Sequence of chain 16.X:
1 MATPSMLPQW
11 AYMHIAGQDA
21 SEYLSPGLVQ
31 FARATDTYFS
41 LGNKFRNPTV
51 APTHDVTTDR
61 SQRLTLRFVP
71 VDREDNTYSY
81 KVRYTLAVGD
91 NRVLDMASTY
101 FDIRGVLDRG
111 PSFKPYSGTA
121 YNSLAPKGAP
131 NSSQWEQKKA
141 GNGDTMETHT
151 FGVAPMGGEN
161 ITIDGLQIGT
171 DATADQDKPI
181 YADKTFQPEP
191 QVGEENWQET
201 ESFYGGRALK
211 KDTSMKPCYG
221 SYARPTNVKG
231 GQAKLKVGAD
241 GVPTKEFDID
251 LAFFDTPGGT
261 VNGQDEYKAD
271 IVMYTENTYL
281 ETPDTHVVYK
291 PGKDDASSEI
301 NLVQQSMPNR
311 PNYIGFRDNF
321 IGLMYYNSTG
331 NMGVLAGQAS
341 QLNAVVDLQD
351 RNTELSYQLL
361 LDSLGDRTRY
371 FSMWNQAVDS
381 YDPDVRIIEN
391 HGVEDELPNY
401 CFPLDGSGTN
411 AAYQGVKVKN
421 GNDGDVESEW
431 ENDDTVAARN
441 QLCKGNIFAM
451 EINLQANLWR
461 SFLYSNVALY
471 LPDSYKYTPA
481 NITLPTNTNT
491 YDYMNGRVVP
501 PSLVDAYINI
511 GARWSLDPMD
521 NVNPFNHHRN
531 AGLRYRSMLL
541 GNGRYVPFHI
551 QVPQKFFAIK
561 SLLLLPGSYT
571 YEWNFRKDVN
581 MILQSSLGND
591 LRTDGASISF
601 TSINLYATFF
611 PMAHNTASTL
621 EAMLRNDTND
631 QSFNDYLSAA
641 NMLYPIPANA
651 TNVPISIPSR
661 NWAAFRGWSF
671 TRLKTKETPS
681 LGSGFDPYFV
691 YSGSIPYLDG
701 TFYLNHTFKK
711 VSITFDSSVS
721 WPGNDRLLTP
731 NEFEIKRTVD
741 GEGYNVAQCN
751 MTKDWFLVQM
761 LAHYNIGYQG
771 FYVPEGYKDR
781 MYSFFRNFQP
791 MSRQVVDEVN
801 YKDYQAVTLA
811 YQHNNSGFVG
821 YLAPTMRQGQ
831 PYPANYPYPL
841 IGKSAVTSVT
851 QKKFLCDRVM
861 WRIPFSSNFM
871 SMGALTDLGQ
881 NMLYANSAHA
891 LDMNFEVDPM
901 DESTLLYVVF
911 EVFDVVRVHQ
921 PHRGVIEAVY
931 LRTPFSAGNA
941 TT

The small molecule below binds the protein below.
Small molecule (SMILES): CC[C@H](C)[C@H](NC(=O)[C@@H](N)CC(=O)O)C(=O)N[C@@H](CC(N)=O)C(=O)N[C@@H](Cc1ccccc1)C(=O)N[C@@H](CO)C(=O)N[C@@H](CO)C(=O)N[C@H](C=O)CC(C)C

Sequence of chain 16.V:
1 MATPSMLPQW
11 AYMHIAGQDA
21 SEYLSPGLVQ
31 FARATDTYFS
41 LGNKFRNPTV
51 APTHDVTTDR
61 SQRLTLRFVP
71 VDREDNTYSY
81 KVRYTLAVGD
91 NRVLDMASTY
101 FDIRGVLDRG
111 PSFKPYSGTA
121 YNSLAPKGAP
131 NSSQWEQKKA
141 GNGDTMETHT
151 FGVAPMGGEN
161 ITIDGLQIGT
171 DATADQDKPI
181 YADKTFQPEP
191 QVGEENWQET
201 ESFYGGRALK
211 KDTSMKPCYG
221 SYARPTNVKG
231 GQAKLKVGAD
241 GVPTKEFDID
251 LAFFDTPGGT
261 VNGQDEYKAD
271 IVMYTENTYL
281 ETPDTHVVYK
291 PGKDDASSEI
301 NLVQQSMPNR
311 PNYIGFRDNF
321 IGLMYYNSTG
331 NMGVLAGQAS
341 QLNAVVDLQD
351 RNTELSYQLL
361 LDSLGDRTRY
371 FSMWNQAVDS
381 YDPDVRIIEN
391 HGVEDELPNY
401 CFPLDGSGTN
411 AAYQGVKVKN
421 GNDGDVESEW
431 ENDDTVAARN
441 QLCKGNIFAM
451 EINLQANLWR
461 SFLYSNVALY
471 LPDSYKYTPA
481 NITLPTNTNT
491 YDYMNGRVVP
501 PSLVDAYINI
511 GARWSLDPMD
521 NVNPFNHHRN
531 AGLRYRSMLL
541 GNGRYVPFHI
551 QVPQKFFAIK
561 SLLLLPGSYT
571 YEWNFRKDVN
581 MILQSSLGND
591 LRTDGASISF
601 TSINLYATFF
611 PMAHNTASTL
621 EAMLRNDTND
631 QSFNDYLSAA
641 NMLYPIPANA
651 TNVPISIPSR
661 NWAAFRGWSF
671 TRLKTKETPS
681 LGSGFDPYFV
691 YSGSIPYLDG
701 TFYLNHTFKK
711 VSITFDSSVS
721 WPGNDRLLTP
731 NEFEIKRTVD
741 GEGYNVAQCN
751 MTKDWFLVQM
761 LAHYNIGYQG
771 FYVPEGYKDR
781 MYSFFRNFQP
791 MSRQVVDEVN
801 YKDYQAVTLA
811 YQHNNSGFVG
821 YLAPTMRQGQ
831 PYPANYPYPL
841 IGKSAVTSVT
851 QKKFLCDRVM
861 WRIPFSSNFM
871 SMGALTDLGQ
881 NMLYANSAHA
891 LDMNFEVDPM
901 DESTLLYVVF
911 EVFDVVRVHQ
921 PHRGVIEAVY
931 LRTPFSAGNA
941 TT

Binding-site contacts:
Ligand atom CB contacts residue ARG666 of chain 16.X at 3.9 Å.
Ligand atom CB contacts residue PHE913 of chain 16.X at 3.9 Å (hydrophobic).
Ligand atom C contacts residue ARG666 of chain 16.X at 3.7 Å.
Ligand atom CE1 contacts residue ARG46 of chain 16.V at 3.7 Å.
Ligand atom OD1 contacts residue GLY667 of chain 16.X at 3.3 Å (h-bond).
Ligand atom CG contacts residue GLY667 of chain 16.X at 3.7 Å.
Ligand atom N contacts residue GLY42 of chain 16.V at 3.5 Å (h-bond).
Ligand atom CD1 contacts residue ARG46 of chain 16.V at 3.9 Å.
Ligand atom CG2 contacts residue TYR636 of chain 16.X at 3.8 Å (hydrophobic).
Ligand atom OD2 contacts residue GLU911 of chain 16.X at 3.4 Å (salt-bridge).
Ligand atom ND2 contacts residue THR49 of chain 16.V at 3.9 Å.
Ligand atom OD1 contacts residue ARG666 of chain 16.X at 3.7 Å.
Ligand atom O contacts residue ASN634 of chain 16.X at 3.0 Å (h-bond).
Ligand atom OD1 contacts residue ASN634 of chain 16.X at 3.2 Å (h-bond).
Ligand atom O contacts residue GLY42 of chain 16.V at 3.5 Å.
Ligand atom OD2 contacts residue PRO864 of chain 16.X at 3.6 Å.
Ligand atom O contacts residue ARG46 of chain 16.V at 3.9 Å.
Ligand atom N contacts residue ARG666 of chain 16.X at 3.4 Å (salt-bridge).
Ligand atom N contacts residue ARG666 of chain 16.X at 3.4 Å.
Ligand atom O contacts residue ALA874 of chain 16.X at 3.7 Å.
Ligand atom N contacts residue ARG46 of chain 16.V at 3.9 Å.
Ligand atom CB contacts residue GLY42 of chain 16.V at 3.7 Å.
Ligand atom CB contacts residue ALA874 of chain 16.X at 3.9 Å (hydrophobic).
Ligand atom O contacts residue ASN43 of chain 16.V at 3.6 Å.
Ligand atom CG contacts residue GLU911 of chain 16.X at 3.5 Å.
Ligand atom CB contacts residue GLU911 of chain 16.X at 3.6 Å.
Ligand atom N contacts residue GLY873 of chain 16.X at 3.8 Å.
Ligand atom CD2 contacts residue ALA20 of chain 16.V at 3.8 Å (hydrophobic).
Ligand atom OG contacts residue ARG46 of chain 16.V at 3.2 Å.
Ligand atom CB contacts residue ASN47 of chain 16.V at 3.7 Å.
Ligand atom CG contacts residue ASN634 of chain 16.X at 3.9 Å.
Ligand atom C contacts residue ASN634 of chain 16.X at 3.8 Å.
Ligand atom CA contacts residue ARG666 of chain 16.X at 3.6 Å.
Ligand atom OG contacts residue PHE45 of chain 16.V at 3.3 Å (h-bond).
Ligand atom OD2 contacts residue GLY667 of chain 16.X at 3.7 Å.
Ligand atom N contacts residue SER871 of chain 16.X at 3.6 Å.
Ligand atom CD1 contacts residue ARG33 of chain 16.V at 3.8 Å.
Ligand atom N contacts residue ALA874 of chain 16.X at 3.8 Å.
Ligand atom CD1 contacts residue SER21 of chain 16.V at 3.4 Å.
Ligand atom CD1 contacts residue ARG666 of chain 16.X at 3.9 Å.